This protein binds this small molecule.
Small molecule (SMILES): NS(=O)(=O)c1cccc2c1c([N+](=O)[O-])cc1[nH]c(=O)c(=O)[nH]c12

Sequence of chain 1.A:
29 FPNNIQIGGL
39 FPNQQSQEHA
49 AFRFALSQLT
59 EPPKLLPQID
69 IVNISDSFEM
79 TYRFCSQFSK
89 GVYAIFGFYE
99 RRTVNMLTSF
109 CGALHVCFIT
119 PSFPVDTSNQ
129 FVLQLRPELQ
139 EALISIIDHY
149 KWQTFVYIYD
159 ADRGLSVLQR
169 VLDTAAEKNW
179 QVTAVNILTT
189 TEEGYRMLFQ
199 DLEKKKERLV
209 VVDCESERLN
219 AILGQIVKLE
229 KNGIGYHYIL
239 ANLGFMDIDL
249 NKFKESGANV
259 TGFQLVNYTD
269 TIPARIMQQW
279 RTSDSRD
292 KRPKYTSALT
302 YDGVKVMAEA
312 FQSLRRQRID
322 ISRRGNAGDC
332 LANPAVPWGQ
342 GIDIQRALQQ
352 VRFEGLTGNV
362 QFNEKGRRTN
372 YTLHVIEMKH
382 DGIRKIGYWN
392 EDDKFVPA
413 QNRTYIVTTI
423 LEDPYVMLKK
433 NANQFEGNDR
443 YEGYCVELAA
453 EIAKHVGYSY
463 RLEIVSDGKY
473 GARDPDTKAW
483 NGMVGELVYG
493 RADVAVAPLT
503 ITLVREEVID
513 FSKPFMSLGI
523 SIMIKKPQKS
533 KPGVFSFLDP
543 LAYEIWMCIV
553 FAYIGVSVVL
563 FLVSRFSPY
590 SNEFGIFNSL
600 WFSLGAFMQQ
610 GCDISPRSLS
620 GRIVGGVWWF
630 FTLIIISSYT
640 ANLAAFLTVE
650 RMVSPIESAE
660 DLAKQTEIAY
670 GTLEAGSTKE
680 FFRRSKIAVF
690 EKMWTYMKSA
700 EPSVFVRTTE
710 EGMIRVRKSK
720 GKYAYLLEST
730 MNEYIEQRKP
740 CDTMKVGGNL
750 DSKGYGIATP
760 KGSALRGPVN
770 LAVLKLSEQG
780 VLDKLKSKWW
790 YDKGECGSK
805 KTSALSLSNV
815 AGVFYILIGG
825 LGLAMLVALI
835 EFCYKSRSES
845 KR

Binding-site contacts:
Ligand atom C02 contacts residue TYR754 of chain 1.A at 3.7 Å (hydrophobic).
Ligand atom C21 contacts residue MET730 of chain 1.A at 4.3 Å (hydrophobic).
Ligand atom C10 contacts residue TYR472 of chain 1.A at 3.6 Å (hydrophobic).
Ligand atom N14 contacts residue THR502 of chain 1.A at 3.6 Å (h-bond).
Ligand atom C01 contacts residue PRO500 of chain 1.A at 2.9 Å (hydrophobic).
Ligand atom N23 contacts residue GLU424 of chain 1.A at 4.2 Å.
Ligand atom N23 contacts residue GLU727 of chain 1.A at 4.1 Å.
Ligand atom C05 contacts residue GLU727 of chain 1.A at 3.7 Å.
Ligand atom O13 contacts residue TYR472 of chain 1.A at 3.3 Å.
Ligand atom C03 contacts residue TYR754 of chain 1.A at 4.3 Å (hydrophobic).
Ligand atom C02 contacts residue TYR472 of chain 1.A at 3.4 Å (hydrophobic).
Ligand atom C01 contacts residue TYR472 of chain 1.A at 3.3 Å (hydrophobic).
Ligand atom O20 contacts residue GLU727 of chain 1.A at 3.8 Å.
Ligand atom S11 contacts residue THR502 of chain 1.A at 3.6 Å.
Ligand atom N18 contacts residue THR708 of chain 1.A at 4.0 Å.
Ligand atom C04 contacts residue GLU727 of chain 1.A at 4.0 Å.
Ligand atom C03 contacts residue TYR472 of chain 1.A at 4.0 Å (hydrophobic).
Ligand atom C19 contacts residue THR708 of chain 1.A at 3.7 Å.
Ligand atom O13 contacts residue ARG507 of chain 1.A at 4.2 Å.
Ligand atom S11 contacts residue TYR472 of chain 1.A at 3.9 Å.
Ligand atom O12 contacts residue THR502 of chain 1.A at 2.9 Å (h-bond).
Ligand atom C08 contacts residue TYR472 of chain 1.A at 3.8 Å (hydrophobic).
Ligand atom O17 contacts residue SER676 of chain 1.A at 3.8 Å.
Ligand atom C09 contacts residue TYR472 of chain 1.A at 3.6 Å (hydrophobic).
Ligand atom O22 contacts residue MET730 of chain 1.A at 3.2 Å.
Ligand atom N14 contacts residue ARG507 of chain 1.A at 3.0 Å (salt-bridge).
Ligand atom C07 contacts residue GLU727 of chain 1.A at 4.3 Å.
Ligand atom O20 contacts residue THR708 of chain 1.A at 2.8 Å (h-bond).
Ligand atom N18 contacts residue GLU727 of chain 1.A at 3.3 Å (salt-bridge).
Ligand atom C19 contacts residue GLU727 of chain 1.A at 3.4 Å.
Ligand atom C06 contacts residue GLU727 of chain 1.A at 3.8 Å.
Ligand atom C10 contacts residue PRO500 of chain 1.A at 3.1 Å (hydrophobic).
Ligand atom C21 contacts residue GLU727 of chain 1.A at 3.8 Å.
Ligand atom C01 contacts residue TYR754 of chain 1.A at 3.9 Å (hydrophobic).
Ligand atom C09 contacts residue THR502 of chain 1.A at 3.7 Å.
Ligand atom C10 contacts residue THR502 of chain 1.A at 3.5 Å.
Ligand atom N14 contacts residue TYR472 of chain 1.A at 3.3 Å.
Ligand atom S11 contacts residue ARG507 of chain 1.A at 3.9 Å.
Ligand atom C02 contacts residue PRO500 of chain 1.A at 4.2 Å (hydrophobic).
Ligand atom O12 contacts residue ARG507 of chain 1.A at 3.7 Å.